Sequence of chain 3.A:
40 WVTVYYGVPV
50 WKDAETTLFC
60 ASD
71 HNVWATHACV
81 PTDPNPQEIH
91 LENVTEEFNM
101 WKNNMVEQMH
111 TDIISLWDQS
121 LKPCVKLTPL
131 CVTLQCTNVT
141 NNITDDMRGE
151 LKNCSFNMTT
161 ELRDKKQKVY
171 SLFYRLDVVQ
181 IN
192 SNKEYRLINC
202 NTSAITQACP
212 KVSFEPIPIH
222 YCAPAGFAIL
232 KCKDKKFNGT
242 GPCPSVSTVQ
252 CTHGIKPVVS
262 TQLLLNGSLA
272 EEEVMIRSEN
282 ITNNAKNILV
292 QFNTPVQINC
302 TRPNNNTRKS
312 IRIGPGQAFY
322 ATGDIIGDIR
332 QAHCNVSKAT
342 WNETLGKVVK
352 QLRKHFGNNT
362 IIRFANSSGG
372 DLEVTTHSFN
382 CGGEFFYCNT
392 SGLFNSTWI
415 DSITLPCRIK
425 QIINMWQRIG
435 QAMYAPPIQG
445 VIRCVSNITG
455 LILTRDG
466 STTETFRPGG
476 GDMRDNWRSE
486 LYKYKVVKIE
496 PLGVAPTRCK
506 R

The protein below binds the small molecule below.
Small molecule (SMILES): CC(=O)N[C@@H]1[C@@H](O)[C@H](O)[C@@H](CO)O[C@H]1O

Binding-site contacts:
Ligand atom C2 contacts residue ASN300 of chain 3.A at 2.3 Å.
Ligand atom C2 contacts residue GLN298 of chain 3.A at 4.1 Å.
Ligand atom C3 contacts residue ASN300 of chain 3.A at 3.6 Å.
Ligand atom C8 contacts residue SER416 of chain 3.A at 4.2 Å.
Ligand atom N2 contacts residue GLN298 of chain 3.A at 3.9 Å.
Ligand atom C8 contacts residue SER338 of chain 3.A at 3.5 Å.
Ligand atom C5 contacts residue ARG447 of chain 3.A at 4.3 Å.
Ligand atom C4 contacts residue ASN300 of chain 3.A at 4.1 Å.
Ligand atom C3 contacts residue GLN298 of chain 3.A at 3.6 Å.
Ligand atom O7 contacts residue ASN300 of chain 3.A at 3.5 Å (h-bond).
Ligand atom C8 contacts residue ASN336 of chain 3.A at 3.3 Å.
Ligand atom C1 contacts residue ASN300 of chain 3.A at 1.4 Å.
Ligand atom O5 contacts residue ASN300 of chain 3.A at 2.4 Å (h-bond).
Ligand atom C6 contacts residue ARG447 of chain 3.A at 4.3 Å.
Ligand atom C8 contacts residue VAL337 of chain 3.A at 4.0 Å (hydrophobic).
Ligand atom C1 contacts residue GLN298 of chain 3.A at 4.0 Å.
Ligand atom N2 contacts residue ASN300 of chain 3.A at 2.7 Å (h-bond).
Ligand atom C5 contacts residue ASN300 of chain 3.A at 3.7 Å.
Ligand atom C1 contacts residue ARG447 of chain 3.A at 3.9 Å.
Ligand atom O5 contacts residue ARG447 of chain 3.A at 3.1 Å (salt-bridge).
Ligand atom C8 contacts residue GLN298 of chain 3.A at 4.0 Å.
Ligand atom C7 contacts residue ASN336 of chain 3.A at 4.3 Å.
Ligand atom O7 contacts residue SER416 of chain 3.A at 4.2 Å.
Ligand atom O7 contacts residue ASN336 of chain 3.A at 4.2 Å.
Ligand atom C7 contacts residue ASN300 of chain 3.A at 3.3 Å.
Ligand atom O3 contacts residue GLN298 of chain 3.A at 4.3 Å.
Ligand atom C8 contacts residue ASN300 of chain 3.A at 4.4 Å.